Sequence of chain 2.C:
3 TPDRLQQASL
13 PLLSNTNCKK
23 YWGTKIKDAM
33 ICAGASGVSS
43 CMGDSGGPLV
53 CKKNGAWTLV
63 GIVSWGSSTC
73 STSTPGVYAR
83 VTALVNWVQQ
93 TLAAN

A small-molecule ligand and the protein it binds are described below.
Small molecule (SMILES): CC(=O)N[C@H](Cc1cccc2ccccc12)[B-](O)(O)O

Binding-site contacts:
Ligand atom C7 contacts residue VAL65 of chain 2.C at 3.9 Å (hydrophobic).
Ligand atom O contacts residue SER66 of chain 2.C at 3.5 Å (h-bond).
Ligand atom C8' contacts residue HIS42 of chain 2.B at 2.7 Å.
Ligand atom C2 contacts residue CYS43 of chain 2.C at 3.9 Å (hydrophobic).
Ligand atom O1B contacts residue HIS42 of chain 2.B at 2.2 Å (h-bond).
Ligand atom B contacts residue SER47 of chain 2.C at 1.4 Å.
Ligand atom C3 contacts residue SER69 of chain 2.C at 3.9 Å.
Ligand atom C7' contacts residue MET44 of chain 2.C at 4.0 Å (hydrophobic).
Ligand atom C9 contacts residue SER42 of chain 2.C at 3.3 Å.
Ligand atom B contacts residue HIS42 of chain 2.B at 1.6 Å.
Ligand atom C9 contacts residue GLY68 of chain 2.C at 3.8 Å.
Ligand atom C8 contacts residue SER42 of chain 2.C at 3.7 Å.
Ligand atom O1B contacts residue SER47 of chain 2.C at 2.2 Å (h-bond).
Ligand atom C6 contacts residue MET44 of chain 2.C at 3.5 Å (hydrophobic).
Ligand atom O contacts residue HIS42 of chain 2.B at 3.6 Å (h-bond).
Ligand atom C8 contacts residue CYS43 of chain 2.C at 4.1 Å (hydrophobic).
Ligand atom C contacts residue HIS42 of chain 2.B at 3.5 Å.
Ligand atom C4 contacts residue CYS72 of chain 2.C at 4.0 Å (hydrophobic).
Ligand atom N contacts residue HIS42 of chain 2.B at 3.0 Å (h-bond).
Ligand atom C4 contacts residue SER69 of chain 2.C at 3.2 Å.
Ligand atom C5 contacts residue MET44 of chain 2.C at 3.7 Å (hydrophobic).
Ligand atom C9 contacts residue TRP67 of chain 2.C at 3.4 Å (hydrophobic).
Ligand atom C7' contacts residue HIS42 of chain 2.B at 3.9 Å.
Ligand atom C8' contacts residue SER47 of chain 2.C at 2.6 Å.
Ligand atom C10 contacts residue GLY68 of chain 2.C at 3.6 Å.
Ligand atom C10 contacts residue SER69 of chain 2.C at 3.7 Å.
Ligand atom N contacts residue SER47 of chain 2.C at 3.8 Å.
Ligand atom C8' contacts residue SER66 of chain 2.C at 3.7 Å.
Ligand atom C10 contacts residue SER42 of chain 2.C at 3.5 Å.
Ligand atom C7' contacts residue CYS43 of chain 2.C at 4.0 Å (hydrophobic).
Ligand atom C8 contacts residue TRP67 of chain 2.C at 3.6 Å (hydrophobic).
Ligand atom C3 contacts residue GLY68 of chain 2.C at 4.1 Å.
Ligand atom C1 contacts residue MET44 of chain 2.C at 4.0 Å (hydrophobic).
Ligand atom C8 contacts residue VAL65 of chain 2.C at 3.6 Å (hydrophobic).
Ligand atom C10 contacts residue TRP67 of chain 2.C at 3.8 Å (hydrophobic).
Ligand atom C7 contacts residue TRP67 of chain 2.C at 4.0 Å (hydrophobic).
Ligand atom B contacts residue SER66 of chain 2.C at 3.9 Å.
Ligand atom C7' contacts residue SER47 of chain 2.C at 2.9 Å.
Ligand atom C1 contacts residue CYS43 of chain 2.C at 4.0 Å (hydrophobic).
Ligand atom C7 contacts residue CYS43 of chain 2.C at 3.8 Å (hydrophobic).

Sequence of chain 2.B:
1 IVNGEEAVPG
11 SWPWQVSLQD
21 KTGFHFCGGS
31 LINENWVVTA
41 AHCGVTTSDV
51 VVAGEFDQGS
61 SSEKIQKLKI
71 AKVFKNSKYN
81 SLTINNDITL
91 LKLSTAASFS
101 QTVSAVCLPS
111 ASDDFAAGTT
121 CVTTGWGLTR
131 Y